Binding-site contacts:
Ligand atom C1 contacts residue SER157 of chain 24.E at 4.3 Å.
Ligand atom O5 contacts residue ASN154 of chain 24.E at 2.4 Å (h-bond).
Ligand atom C4 contacts residue ASN154 of chain 24.E at 4.2 Å.
Ligand atom N2 contacts residue ASN154 of chain 24.E at 2.8 Å (h-bond).
Ligand atom C3 contacts residue ASN154 of chain 24.E at 3.8 Å.
Ligand atom C1 contacts residue SER156 of chain 24.E at 4.0 Å.
Ligand atom O5 contacts residue SER157 of chain 24.E at 4.0 Å.
Ligand atom C5 contacts residue ASN154 of chain 24.E at 3.6 Å.
Ligand atom C2 contacts residue ASN154 of chain 24.E at 2.5 Å.
Ligand atom C1 contacts residue ASN154 of chain 24.E at 1.4 Å.
Ligand atom O7 contacts residue ASN154 of chain 24.E at 3.5 Å (h-bond).
Ligand atom C8 contacts residue ASN154 of chain 24.E at 3.7 Å.
Ligand atom O6 contacts residue SER157 of chain 24.E at 4.2 Å.
Ligand atom C7 contacts residue ASN154 of chain 24.E at 3.3 Å.

Sequence of chain 24.E:
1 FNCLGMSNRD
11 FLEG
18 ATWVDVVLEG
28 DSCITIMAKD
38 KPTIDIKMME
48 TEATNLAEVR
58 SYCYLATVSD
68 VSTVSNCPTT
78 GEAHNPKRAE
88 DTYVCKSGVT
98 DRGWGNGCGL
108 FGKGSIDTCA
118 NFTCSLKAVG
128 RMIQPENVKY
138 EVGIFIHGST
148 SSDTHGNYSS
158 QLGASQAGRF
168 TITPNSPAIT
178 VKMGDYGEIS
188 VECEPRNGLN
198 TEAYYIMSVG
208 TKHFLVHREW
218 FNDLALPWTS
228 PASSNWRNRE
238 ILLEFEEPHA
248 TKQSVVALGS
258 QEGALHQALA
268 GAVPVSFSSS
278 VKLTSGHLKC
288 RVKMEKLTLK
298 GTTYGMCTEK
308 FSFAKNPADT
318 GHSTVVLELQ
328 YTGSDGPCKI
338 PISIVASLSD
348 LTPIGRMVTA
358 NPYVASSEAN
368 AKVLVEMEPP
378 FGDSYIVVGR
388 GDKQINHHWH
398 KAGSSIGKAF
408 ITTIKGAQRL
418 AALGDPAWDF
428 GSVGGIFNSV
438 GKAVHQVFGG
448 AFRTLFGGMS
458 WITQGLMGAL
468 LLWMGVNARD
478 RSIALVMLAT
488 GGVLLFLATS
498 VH

The protein below binds the small molecule below.
Small molecule (SMILES): CC(=O)N[C@@H]1[C@@H](O)[C@H](O)[C@@H](CO)O[C@H]1O